Binding-site contacts:
Ligand atom C15 contacts residue SER1038 of chain 1.A at 3.8 Å.
Ligand atom C12 contacts residue TRP1039 of chain 1.A at 3.6 Å (hydrophobic).
Ligand atom C09 contacts residue TYR890 of chain 1.C at 4.2 Å (hydrophobic).
Ligand atom C05 contacts residue ALA1042 of chain 1.A at 4.2 Å (hydrophobic).
Ligand atom O25 contacts residue PRO1037 of chain 1.A at 3.8 Å.
Ligand atom C08 contacts residue TYR890 of chain 1.C at 4.1 Å (hydrophobic).
Ligand atom C14 contacts residue PRO1037 of chain 1.A at 4.5 Å (hydrophobic).
Ligand atom C05 contacts residue LEU893 of chain 1.C at 4.4 Å (hydrophobic).
Ligand atom C15 contacts residue LEU1041 of chain 1.A at 4.3 Å (hydrophobic).
Ligand atom C04 contacts residue LEU893 of chain 1.C at 4.4 Å (hydrophobic).
Ligand atom C16 contacts residue TRP1039 of chain 1.A at 4.1 Å (hydrophobic).
Ligand atom C14 contacts residue SER1038 of chain 1.A at 3.1 Å.
Ligand atom O20 contacts residue PRO1037 of chain 1.A at 4.5 Å.
Ligand atom C13 contacts residue SER1038 of chain 1.A at 4.3 Å.
Ligand atom C01 contacts residue TRP1039 of chain 1.A at 4.4 Å (hydrophobic).
Ligand atom C17 contacts residue PRO1037 of chain 1.A at 3.9 Å (hydrophobic).
Ligand atom C81 contacts residue TYR982 of chain 1.C at 4.0 Å (hydrophobic).
Ligand atom C10 contacts residue TYR890 of chain 1.C at 4.0 Å (hydrophobic).
Ligand atom C79 contacts residue ASN889 of chain 1.C at 3.3 Å.
Ligand atom C23 contacts residue PRO1037 of chain 1.A at 4.3 Å (hydrophobic).
Ligand atom C78 contacts residue TYR982 of chain 1.C at 4.5 Å (hydrophobic).
Ligand atom C19 contacts residue TYR890 of chain 1.C at 3.7 Å (hydrophobic).
Ligand atom C75 contacts residue MET886 of chain 1.C at 3.3 Å (hydrophobic).
Ligand atom C24 contacts residue SER1038 of chain 1.A at 4.0 Å.
Ligand atom C75 contacts residue ASN889 of chain 1.C at 4.5 Å.
Ligand atom O25 contacts residue SER1038 of chain 1.A at 4.0 Å.
Ligand atom C21 contacts residue PRO1037 of chain 1.A at 3.5 Å (hydrophobic).
Ligand atom C79 contacts residue TYR982 of chain 1.C at 3.8 Å (hydrophobic).
Ligand atom C16 contacts residue SER1038 of chain 1.A at 4.2 Å.
Ligand atom C06 contacts residue LEU893 of chain 1.C at 4.5 Å (hydrophobic).
Ligand atom C24 contacts residue PRO1037 of chain 1.A at 3.8 Å (hydrophobic).
Ligand atom O80 contacts residue ASN889 of chain 1.C at 4.0 Å.
Ligand atom C26 contacts residue SER1038 of chain 1.A at 4.0 Å.
Ligand atom C14 contacts residue TRP1039 of chain 1.A at 4.0 Å (hydrophobic).
Ligand atom C16 contacts residue PRO1037 of chain 1.A at 4.3 Å (hydrophobic).

Sequence of chain 1.A:
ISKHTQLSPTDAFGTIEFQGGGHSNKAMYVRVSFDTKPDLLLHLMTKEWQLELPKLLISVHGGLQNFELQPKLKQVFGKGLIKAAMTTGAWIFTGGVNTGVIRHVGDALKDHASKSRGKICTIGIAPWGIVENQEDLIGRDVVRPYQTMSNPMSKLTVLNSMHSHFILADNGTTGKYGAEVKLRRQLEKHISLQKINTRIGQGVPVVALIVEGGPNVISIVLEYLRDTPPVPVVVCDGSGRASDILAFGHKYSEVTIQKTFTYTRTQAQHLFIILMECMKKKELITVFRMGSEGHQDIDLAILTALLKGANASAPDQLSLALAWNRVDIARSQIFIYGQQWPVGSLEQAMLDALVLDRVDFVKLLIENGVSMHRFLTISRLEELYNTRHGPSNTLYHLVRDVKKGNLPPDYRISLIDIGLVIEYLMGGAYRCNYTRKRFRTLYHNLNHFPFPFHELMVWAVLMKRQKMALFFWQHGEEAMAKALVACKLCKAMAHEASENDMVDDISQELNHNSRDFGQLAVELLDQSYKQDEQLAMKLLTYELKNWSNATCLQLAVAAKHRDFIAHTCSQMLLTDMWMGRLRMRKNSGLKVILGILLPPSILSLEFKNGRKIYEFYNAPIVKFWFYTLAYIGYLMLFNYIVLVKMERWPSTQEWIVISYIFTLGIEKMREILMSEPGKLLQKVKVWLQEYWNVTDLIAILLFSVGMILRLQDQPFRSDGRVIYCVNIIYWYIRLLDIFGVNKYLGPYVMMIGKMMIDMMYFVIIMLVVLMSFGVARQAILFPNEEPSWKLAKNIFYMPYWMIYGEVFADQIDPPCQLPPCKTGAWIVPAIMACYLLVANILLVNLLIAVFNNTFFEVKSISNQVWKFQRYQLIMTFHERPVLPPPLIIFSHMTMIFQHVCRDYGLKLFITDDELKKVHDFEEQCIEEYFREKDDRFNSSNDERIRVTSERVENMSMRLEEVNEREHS

A protein and the small-molecule ligand that binds it are described below.
Small molecule (SMILES): COCC(CCO[C@H]1CC[C@@]2(C)C(=CC[C@H]3[C@@H]4C[C@@H]5O[C@]6(CC[C@@H](C)CO6)[C@@H](C)[C@@H]5[C@@]4(C)CC[C@@H]32)C1)COC

Sequence of chain 1.C:
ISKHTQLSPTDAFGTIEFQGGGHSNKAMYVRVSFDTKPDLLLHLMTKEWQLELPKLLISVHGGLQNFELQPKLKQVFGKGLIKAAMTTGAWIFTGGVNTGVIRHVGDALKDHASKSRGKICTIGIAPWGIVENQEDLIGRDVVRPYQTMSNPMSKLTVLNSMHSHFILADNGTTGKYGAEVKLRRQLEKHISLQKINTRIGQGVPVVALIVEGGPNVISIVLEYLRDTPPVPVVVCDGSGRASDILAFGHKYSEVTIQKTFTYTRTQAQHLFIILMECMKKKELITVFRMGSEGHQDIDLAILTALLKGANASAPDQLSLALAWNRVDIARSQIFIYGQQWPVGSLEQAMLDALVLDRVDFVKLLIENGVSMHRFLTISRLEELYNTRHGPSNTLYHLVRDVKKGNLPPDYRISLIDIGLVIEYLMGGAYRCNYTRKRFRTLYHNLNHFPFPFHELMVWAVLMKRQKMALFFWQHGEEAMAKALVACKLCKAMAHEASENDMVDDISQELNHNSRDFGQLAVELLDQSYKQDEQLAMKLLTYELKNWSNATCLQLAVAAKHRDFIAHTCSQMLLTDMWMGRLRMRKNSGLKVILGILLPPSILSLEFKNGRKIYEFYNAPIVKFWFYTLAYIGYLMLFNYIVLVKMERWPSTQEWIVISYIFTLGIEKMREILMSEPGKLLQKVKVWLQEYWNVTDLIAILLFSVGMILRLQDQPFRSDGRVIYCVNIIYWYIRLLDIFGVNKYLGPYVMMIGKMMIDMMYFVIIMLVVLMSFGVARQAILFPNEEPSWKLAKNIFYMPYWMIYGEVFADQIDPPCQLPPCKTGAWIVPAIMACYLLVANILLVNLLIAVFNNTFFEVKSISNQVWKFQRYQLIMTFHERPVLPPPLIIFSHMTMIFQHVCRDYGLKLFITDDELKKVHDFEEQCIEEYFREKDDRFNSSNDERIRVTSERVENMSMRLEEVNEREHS